Sequence of chain 2.D:
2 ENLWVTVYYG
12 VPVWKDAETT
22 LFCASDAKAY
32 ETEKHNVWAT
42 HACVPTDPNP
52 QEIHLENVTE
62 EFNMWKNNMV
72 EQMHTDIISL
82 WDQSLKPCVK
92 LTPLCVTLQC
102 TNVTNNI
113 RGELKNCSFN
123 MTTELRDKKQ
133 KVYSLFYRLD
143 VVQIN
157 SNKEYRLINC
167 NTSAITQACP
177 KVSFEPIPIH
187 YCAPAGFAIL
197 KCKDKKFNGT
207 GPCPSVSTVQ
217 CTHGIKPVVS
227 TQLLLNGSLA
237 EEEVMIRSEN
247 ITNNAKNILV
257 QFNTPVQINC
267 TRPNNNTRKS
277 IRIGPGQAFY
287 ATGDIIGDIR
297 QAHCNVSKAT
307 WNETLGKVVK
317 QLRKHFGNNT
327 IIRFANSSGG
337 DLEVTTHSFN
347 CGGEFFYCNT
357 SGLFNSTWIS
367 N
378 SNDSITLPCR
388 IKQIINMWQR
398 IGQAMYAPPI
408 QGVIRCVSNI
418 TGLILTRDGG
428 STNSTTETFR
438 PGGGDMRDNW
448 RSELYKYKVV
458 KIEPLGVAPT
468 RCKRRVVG

The small molecule below binds the protein below.
Small molecule (SMILES): CC(=O)N[C@H]1[C@H](O[C@H]2[C@H](O)[C@@H](NC(C)=O)CO[C@@H]2CO)O[C@H](CO)[C@@H](O[C@@H]2O[C@H](CO[C@H]3O[C@H](CO)[C@@H](O)[C@H](O)[C@@H]3O)[C@@H](O)[C@H](O)[C@@H]2O)[C@@H]1O

Binding-site contacts:
Ligand atom O7 contacts residue GLY205 of chain 2.D at 3.7 Å.
Ligand atom C3 contacts residue ASN204 of chain 2.D at 3.8 Å.
Ligand atom C8 contacts residue GLY205 of chain 2.D at 3.7 Å.
Ligand atom C2 contacts residue ASN204 of chain 2.D at 2.5 Å.
Ligand atom C7 contacts residue GLY205 of chain 2.D at 4.0 Å.
Ligand atom N2 contacts residue ASN204 of chain 2.D at 2.9 Å (h-bond).
Ligand atom C4 contacts residue ASN204 of chain 2.D at 4.2 Å.
Ligand atom C8 contacts residue SER244 of chain 2.D at 3.5 Å.
Ligand atom O7 contacts residue THR206 of chain 2.D at 3.7 Å.
Ligand atom O7 contacts residue ASN204 of chain 2.D at 3.5 Å (h-bond).
Ligand atom O5 contacts residue ASN204 of chain 2.D at 2.4 Å (h-bond).
Ligand atom C1 contacts residue ASN204 of chain 2.D at 1.4 Å.
Ligand atom C8 contacts residue ASN204 of chain 2.D at 4.4 Å.
Ligand atom C5 contacts residue ASN204 of chain 2.D at 3.6 Å.
Ligand atom C7 contacts residue ASN204 of chain 2.D at 3.3 Å.